Sequence of chain 1.D:
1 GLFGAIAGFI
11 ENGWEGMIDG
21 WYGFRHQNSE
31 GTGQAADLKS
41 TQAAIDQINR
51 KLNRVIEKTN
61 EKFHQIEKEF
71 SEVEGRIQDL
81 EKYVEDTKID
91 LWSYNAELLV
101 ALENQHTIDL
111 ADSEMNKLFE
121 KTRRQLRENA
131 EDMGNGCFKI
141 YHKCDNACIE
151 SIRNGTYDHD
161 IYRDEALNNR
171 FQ

Binding-site contacts:
Ligand atom C4 contacts residue ASN38 of chain 1.C at 4.4 Å.
Ligand atom O7 contacts residue THR40 of chain 1.C at 4.0 Å.
Ligand atom C7 contacts residue THR318 of chain 1.C at 4.2 Å.
Ligand atom C7 contacts residue ASN38 of chain 1.C at 4.0 Å.
Ligand atom C1 contacts residue ASN38 of chain 1.C at 1.4 Å.
Ligand atom C8 contacts residue THR318 of chain 1.C at 3.7 Å.
Ligand atom C3 contacts residue ASN38 of chain 1.C at 3.9 Å.
Ligand atom C2 contacts residue ASN38 of chain 1.C at 2.5 Å.
Ligand atom N2 contacts residue THR318 of chain 1.C at 3.6 Å.
Ligand atom C8 contacts residue LEU52 of chain 1.D at 3.5 Å (hydrophobic).
Ligand atom O5 contacts residue ASN38 of chain 1.C at 2.5 Å (h-bond).
Ligand atom C5 contacts residue ASN38 of chain 1.C at 3.7 Å.
Ligand atom N2 contacts residue ASN38 of chain 1.C at 2.7 Å (h-bond).
Ligand atom O3 contacts residue ASP275 of chain 2.C at 4.1 Å.

Sequence of chain 2.C:
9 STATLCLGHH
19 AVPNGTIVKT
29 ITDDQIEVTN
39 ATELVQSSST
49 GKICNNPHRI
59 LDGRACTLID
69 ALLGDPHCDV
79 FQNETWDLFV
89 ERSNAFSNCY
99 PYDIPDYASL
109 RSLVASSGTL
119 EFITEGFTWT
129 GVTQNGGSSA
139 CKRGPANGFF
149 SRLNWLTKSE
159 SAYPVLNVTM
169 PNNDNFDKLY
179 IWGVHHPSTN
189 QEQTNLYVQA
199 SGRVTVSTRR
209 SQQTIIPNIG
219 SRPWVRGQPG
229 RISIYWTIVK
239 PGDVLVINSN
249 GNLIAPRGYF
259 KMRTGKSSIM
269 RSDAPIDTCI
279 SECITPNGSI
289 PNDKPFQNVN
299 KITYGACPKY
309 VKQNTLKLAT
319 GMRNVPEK

The protein below binds the small molecule below.
Small molecule (SMILES): CC(=O)N[C@@H]1[C@@H](O)[C@H](O)[C@@H](CO)O[C@H]1O

Sequence of chain 1.C:
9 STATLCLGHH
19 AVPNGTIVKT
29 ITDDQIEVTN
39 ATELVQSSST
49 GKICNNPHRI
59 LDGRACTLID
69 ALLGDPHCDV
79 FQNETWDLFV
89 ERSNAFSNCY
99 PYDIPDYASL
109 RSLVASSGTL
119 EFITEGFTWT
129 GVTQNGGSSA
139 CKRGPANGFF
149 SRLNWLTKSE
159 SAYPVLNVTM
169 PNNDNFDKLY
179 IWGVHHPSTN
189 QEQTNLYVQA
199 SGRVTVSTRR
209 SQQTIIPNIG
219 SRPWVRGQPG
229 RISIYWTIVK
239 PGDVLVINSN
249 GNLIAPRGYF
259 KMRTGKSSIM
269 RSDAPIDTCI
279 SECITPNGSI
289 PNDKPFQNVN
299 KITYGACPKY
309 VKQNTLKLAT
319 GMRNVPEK